This small molecule binds to this protein.
Small molecule (SMILES): CCOC(=O)CCC(=O)O

Binding-site contacts:
Ligand atom OAG contacts residue MET135 of chain 1.A at 2.8 Å (h-bond).
Ligand atom CAE contacts residue ALA134 of chain 1.A at 3.9 Å (hydrophobic).
Ligand atom CAD contacts residue ILE182 of chain 1.A at 3.5 Å (hydrophobic).
Ligand atom CAI contacts residue ALA134 of chain 1.A at 3.7 Å (hydrophobic).
Ligand atom CAF contacts residue ALA134 of chain 1.A at 3.6 Å (hydrophobic).
Ligand atom CAI contacts residue ILE182 of chain 1.A at 3.7 Å (hydrophobic).
Ligand atom CAJ contacts residue PHE64 of chain 1.A at 4.1 Å (hydrophobic).
Ligand atom OAH contacts residue PHE64 of chain 1.A at 3.6 Å.
Ligand atom OAG contacts residue ALA134 of chain 1.A at 3.2 Å.
Ligand atom CAF contacts residue MET135 of chain 1.A at 3.6 Å (hydrophobic).
Ligand atom OAG contacts residue PHE64 of chain 1.A at 2.8 Å (h-bond).
Ligand atom CAF contacts residue THR65 of chain 1.A at 3.9 Å.
Ligand atom OAH contacts residue ILE182 of chain 1.A at 4.4 Å.
Ligand atom OAA contacts residue TRP159 of chain 1.A at 4.3 Å.
Ligand atom CAC contacts residue THR65 of chain 1.A at 3.8 Å.
Ligand atom CAE contacts residue TRP159 of chain 1.A at 3.6 Å (hydrophobic).
Ligand atom CAC contacts residue MET135 of chain 1.A at 4.4 Å (hydrophobic).
Ligand atom OAH contacts residue HIS212 of chain 1.A at 4.3 Å.
Ligand atom CAJ contacts residue HIS212 of chain 1.A at 3.0 Å.
Ligand atom OAH contacts residue ALA134 of chain 1.A at 4.2 Å.
Ligand atom CAJ contacts residue HIS133 of chain 1.A at 4.2 Å.
Ligand atom CAD contacts residue THR65 of chain 1.A at 4.1 Å.
Ligand atom OAA contacts residue MET135 of chain 1.A at 3.1 Å.
Ligand atom OAA contacts residue THR65 of chain 1.A at 4.5 Å.
Ligand atom CAJ contacts residue THR65 of chain 1.A at 3.1 Å.
Ligand atom CAE contacts residue ILE182 of chain 1.A at 4.2 Å (hydrophobic).
Ligand atom OAG contacts residue THR65 of chain 1.A at 4.0 Å.
Ligand atom CAD contacts residue TRP159 of chain 1.A at 3.7 Å (hydrophobic).
Ligand atom CAE contacts residue MET135 of chain 1.A at 3.7 Å (hydrophobic).
Ligand atom OAA contacts residue PHE64 of chain 1.A at 4.0 Å.
Ligand atom CAJ contacts residue ALA134 of chain 1.A at 3.4 Å (hydrophobic).
Ligand atom OAB contacts residue THR65 of chain 1.A at 3.3 Å.
Ligand atom CAI contacts residue THR65 of chain 1.A at 3.0 Å.
Ligand atom OAG contacts residue GLY63 of chain 1.A at 3.5 Å.
Ligand atom CAJ contacts residue PHE213 of chain 1.A at 4.3 Å (hydrophobic).
Ligand atom CAI contacts residue HIS212 of chain 1.A at 3.0 Å.
Ligand atom CAF contacts residue PHE64 of chain 1.A at 3.5 Å (hydrophobic).
Ligand atom CAC contacts residue TRP159 of chain 1.A at 4.4 Å (hydrophobic).
Ligand atom OAH contacts residue THR65 of chain 1.A at 3.0 Å (h-bond).
Ligand atom CAJ contacts residue GLY63 of chain 1.A at 4.2 Å.

Sequence of chain 1.A:
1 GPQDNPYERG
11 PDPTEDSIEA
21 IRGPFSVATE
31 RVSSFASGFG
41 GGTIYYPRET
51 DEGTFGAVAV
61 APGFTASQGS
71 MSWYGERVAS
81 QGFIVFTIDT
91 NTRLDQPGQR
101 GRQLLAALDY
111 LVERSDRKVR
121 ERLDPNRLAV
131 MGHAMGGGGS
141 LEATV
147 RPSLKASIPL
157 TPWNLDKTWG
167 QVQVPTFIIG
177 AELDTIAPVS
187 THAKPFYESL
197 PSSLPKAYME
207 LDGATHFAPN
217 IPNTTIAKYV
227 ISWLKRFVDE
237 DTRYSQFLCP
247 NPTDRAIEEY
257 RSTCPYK